The small molecule below binds the protein below.
Small molecule (SMILES): CC(=O)N[C@@H]1[C@@H](O)[C@H](O)[C@@H](CO)O[C@H]1O

Binding-site contacts:
Ligand atom C6 contacts residue THR48 of chain 51.F at 4.4 Å.
Ligand atom N2 contacts residue ASN75 of chain 51.E at 3.0 Å (h-bond).
Ligand atom C6 contacts residue CYS45 of chain 51.F at 4.4 Å (hydrophobic).
Ligand atom C7 contacts residue ASN75 of chain 51.E at 2.8 Å.
Ligand atom O7 contacts residue ASN75 of chain 51.E at 3.2 Å (h-bond).
Ligand atom C5 contacts residue NAG1 of chain 51.Z at 3.7 Å.
Ligand atom C4 contacts residue ASN75 of chain 51.E at 4.0 Å.
Ligand atom C5 contacts residue ASN75 of chain 51.E at 3.2 Å.
Ligand atom C2 contacts residue ASN75 of chain 51.E at 2.6 Å.
Ligand atom O6 contacts residue CYS45 of chain 51.F at 3.4 Å (h-bond).
Ligand atom C6 contacts residue ASN75 of chain 51.E at 3.8 Å.
Ligand atom C8 contacts residue ASN75 of chain 51.E at 3.0 Å.
Ligand atom O6 contacts residue ASN75 of chain 51.E at 3.8 Å.
Ligand atom C8 contacts residue MET126 of chain 51.E at 3.7 Å (hydrophobic).
Ligand atom C1 contacts residue ASN75 of chain 51.E at 1.3 Å.
Ligand atom C8 contacts residue PHE98 of chain 51.E at 3.6 Å (hydrophobic).
Ligand atom O4 contacts residue NAG1 of chain 51.Z at 1.6 Å.
Ligand atom C3 contacts residue ASN75 of chain 51.E at 3.5 Å.
Ligand atom O6 contacts residue NAG1 of chain 51.Z at 4.1 Å.
Ligand atom C2 contacts residue NAG1 of chain 51.Z at 4.1 Å.
Ligand atom O5 contacts residue THR48 of chain 51.F at 4.0 Å.
Ligand atom C7 contacts residue MET126 of chain 51.E at 3.8 Å (hydrophobic).
Ligand atom C6 contacts residue NAG1 of chain 51.Z at 3.4 Å.
Ligand atom O5 contacts residue ASN75 of chain 51.E at 2.1 Å (h-bond).
Ligand atom C4 contacts residue NAG1 of chain 51.Z at 2.9 Å.
Ligand atom C3 contacts residue NAG1 of chain 51.Z at 3.3 Å.
Ligand atom O3 contacts residue NAG1 of chain 51.Z at 2.4 Å (h-bond).
Ligand atom O7 contacts residue MET126 of chain 51.E at 3.1 Å.
Ligand atom O6 contacts residue GLU46 of chain 51.F at 3.8 Å.
Ligand atom O6 contacts residue THR48 of chain 51.F at 4.0 Å.

Sequence of chain 51.E:
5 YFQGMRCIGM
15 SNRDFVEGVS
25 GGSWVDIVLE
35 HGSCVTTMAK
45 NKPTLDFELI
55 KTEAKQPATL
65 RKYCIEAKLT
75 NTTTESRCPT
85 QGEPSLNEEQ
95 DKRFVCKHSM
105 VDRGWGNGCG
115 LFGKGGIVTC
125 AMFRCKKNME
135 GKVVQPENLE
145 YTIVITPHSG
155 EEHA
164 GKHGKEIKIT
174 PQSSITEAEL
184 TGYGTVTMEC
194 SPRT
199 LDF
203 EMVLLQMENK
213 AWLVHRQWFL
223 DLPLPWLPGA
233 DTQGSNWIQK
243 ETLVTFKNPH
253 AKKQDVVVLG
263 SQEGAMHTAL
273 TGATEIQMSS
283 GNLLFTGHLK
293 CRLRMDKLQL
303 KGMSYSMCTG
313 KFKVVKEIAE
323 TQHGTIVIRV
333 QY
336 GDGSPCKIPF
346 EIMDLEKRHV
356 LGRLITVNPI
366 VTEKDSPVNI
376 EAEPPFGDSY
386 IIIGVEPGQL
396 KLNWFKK

Sequence of chain 51.F:
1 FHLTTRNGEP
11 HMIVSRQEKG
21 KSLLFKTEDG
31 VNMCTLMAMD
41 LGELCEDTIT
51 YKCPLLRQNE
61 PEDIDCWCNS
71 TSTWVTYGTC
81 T